Sequence of chain 40.E:
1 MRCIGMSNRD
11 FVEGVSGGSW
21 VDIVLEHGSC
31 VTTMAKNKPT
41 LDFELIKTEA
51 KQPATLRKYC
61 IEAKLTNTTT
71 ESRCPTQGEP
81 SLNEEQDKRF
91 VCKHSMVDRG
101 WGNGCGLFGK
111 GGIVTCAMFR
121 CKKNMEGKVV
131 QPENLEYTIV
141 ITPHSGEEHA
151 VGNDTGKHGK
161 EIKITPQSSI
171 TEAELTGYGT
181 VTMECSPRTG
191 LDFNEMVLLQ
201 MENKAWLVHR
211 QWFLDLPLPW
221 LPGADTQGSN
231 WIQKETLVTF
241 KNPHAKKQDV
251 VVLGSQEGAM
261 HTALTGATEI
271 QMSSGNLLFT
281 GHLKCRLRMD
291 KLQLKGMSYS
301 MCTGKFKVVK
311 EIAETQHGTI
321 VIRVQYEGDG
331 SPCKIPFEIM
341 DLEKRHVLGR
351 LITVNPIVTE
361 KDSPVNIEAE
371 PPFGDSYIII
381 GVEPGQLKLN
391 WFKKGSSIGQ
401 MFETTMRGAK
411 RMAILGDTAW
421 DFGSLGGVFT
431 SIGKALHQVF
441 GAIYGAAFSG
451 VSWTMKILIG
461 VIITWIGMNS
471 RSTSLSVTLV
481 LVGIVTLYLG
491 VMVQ

Binding-site contacts:
Ligand atom C7 contacts residue ASN67 of chain 40.E at 3.6 Å.
Ligand atom C7 contacts residue MET118 of chain 40.E at 4.1 Å (hydrophobic).
Ligand atom C4 contacts residue ASN67 of chain 40.E at 4.2 Å.
Ligand atom O7 contacts residue MET118 of chain 40.E at 3.4 Å.
Ligand atom O7 contacts residue PHE90 of chain 40.E at 3.4 Å.
Ligand atom C8 contacts residue ASN67 of chain 40.E at 3.9 Å.
Ligand atom C5 contacts residue ASN67 of chain 40.E at 3.7 Å.
Ligand atom N2 contacts residue MET118 of chain 40.E at 3.9 Å.
Ligand atom C1 contacts residue ASN67 of chain 40.E at 1.4 Å.
Ligand atom C2 contacts residue ASN67 of chain 40.E at 2.5 Å.
Ligand atom N2 contacts residue ASN67 of chain 40.E at 2.9 Å (h-bond).
Ligand atom C7 contacts residue PHE90 of chain 40.E at 4.1 Å (hydrophobic).
Ligand atom O7 contacts residue ASN67 of chain 40.E at 4.5 Å.
Ligand atom O7 contacts residue ARG89 of chain 40.E at 3.8 Å.
Ligand atom O5 contacts residue ASN67 of chain 40.E at 2.4 Å (h-bond).
Ligand atom C3 contacts residue ASN67 of chain 40.E at 3.8 Å.

This small molecule binds to this protein.
Small molecule (SMILES): CC(=O)N[C@@H]1[C@@H](O)[C@H](O)[C@@H](CO)O[C@H]1O